The small molecule below binds the protein below.
Small molecule (SMILES): CC(=O)N[C@@H]1[C@@H](O)[C@H](O)[C@@H](CO)O[C@H]1O

Sequence of chain 1.D:
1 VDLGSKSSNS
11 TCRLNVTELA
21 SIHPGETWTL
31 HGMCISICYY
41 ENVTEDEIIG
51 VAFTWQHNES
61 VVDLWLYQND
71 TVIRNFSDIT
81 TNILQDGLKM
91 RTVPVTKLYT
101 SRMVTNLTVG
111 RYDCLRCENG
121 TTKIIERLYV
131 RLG

Binding-site contacts:
Ligand atom C7 contacts residue ASN15 of chain 1.D at 3.4 Å.
Ligand atom C6 contacts residue GLU18 of chain 1.D at 3.9 Å.
Ligand atom O5 contacts residue GLU18 of chain 1.D at 3.2 Å.
Ligand atom O5 contacts residue THR17 of chain 1.D at 4.0 Å.
Ligand atom C3 contacts residue ASN15 of chain 1.D at 3.6 Å.
Ligand atom O5 contacts residue ASN15 of chain 1.D at 2.4 Å (h-bond).
Ligand atom C5 contacts residue GLU18 of chain 1.D at 4.2 Å.
Ligand atom C1 contacts residue GLU18 of chain 1.D at 4.0 Å.
Ligand atom C2 contacts residue GLU18 of chain 1.D at 4.5 Å.
Ligand atom C6 contacts residue THR17 of chain 1.D at 4.4 Å.
Ligand atom C5 contacts residue THR17 of chain 1.D at 4.3 Å.
Ligand atom C1 contacts residue THR17 of chain 1.D at 4.2 Å.
Ligand atom O6 contacts residue GLU18 of chain 1.D at 3.3 Å (salt-bridge).
Ligand atom C2 contacts residue ASN15 of chain 1.D at 2.2 Å.
Ligand atom C8 contacts residue ASN15 of chain 1.D at 4.5 Å.
Ligand atom N2 contacts residue ASN15 of chain 1.D at 2.8 Å (h-bond).
Ligand atom C1 contacts residue ASN15 of chain 1.D at 1.4 Å.
Ligand atom C4 contacts residue ASN15 of chain 1.D at 4.0 Å.
Ligand atom C5 contacts residue ASN15 of chain 1.D at 3.6 Å.
Ligand atom O7 contacts residue ASN15 of chain 1.D at 3.6 Å (h-bond).